The protein below binds the small molecule below.
Small molecule (SMILES): CC(=O)N[C@@H]1[C@@H](O)[C@H](O)[C@@H](CO)O[C@H]1O

Sequence of chain 1.C:
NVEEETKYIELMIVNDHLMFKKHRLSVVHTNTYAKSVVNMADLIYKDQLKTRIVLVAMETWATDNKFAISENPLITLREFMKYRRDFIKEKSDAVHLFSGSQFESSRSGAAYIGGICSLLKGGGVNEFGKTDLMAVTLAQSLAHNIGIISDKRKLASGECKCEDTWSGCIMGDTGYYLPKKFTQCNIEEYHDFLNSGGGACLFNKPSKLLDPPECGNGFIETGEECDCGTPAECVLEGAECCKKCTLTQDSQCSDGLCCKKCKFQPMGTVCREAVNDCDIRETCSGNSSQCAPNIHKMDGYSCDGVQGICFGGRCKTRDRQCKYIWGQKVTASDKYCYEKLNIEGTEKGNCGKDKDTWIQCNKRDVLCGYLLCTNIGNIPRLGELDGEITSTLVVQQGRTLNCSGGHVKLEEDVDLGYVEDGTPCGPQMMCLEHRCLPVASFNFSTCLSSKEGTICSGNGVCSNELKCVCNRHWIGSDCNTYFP

Binding-site contacts:
Ligand atom C7 contacts residue SER441 of chain 1.C at 3.9 Å.
Ligand atom O5 contacts residue ASN443 of chain 1.C at 2.3 Å (h-bond).
Ligand atom C3 contacts residue ASN443 of chain 1.C at 3.9 Å.
Ligand atom C2 contacts residue ASN443 of chain 1.C at 2.6 Å.
Ligand atom O7 contacts residue ASN443 of chain 1.C at 4.1 Å.
Ligand atom N2 contacts residue PHE442 of chain 1.C at 4.2 Å.
Ligand atom C8 contacts residue SER441 of chain 1.C at 3.3 Å.
Ligand atom O7 contacts residue PHE442 of chain 1.C at 2.9 Å (h-bond).
Ligand atom C2 contacts residue PHE442 of chain 1.C at 4.1 Å (hydrophobic).
Ligand atom C8 contacts residue PHE442 of chain 1.C at 3.5 Å (hydrophobic).
Ligand atom N2 contacts residue ASN443 of chain 1.C at 3.0 Å (h-bond).
Ligand atom C7 contacts residue PHE442 of chain 1.C at 3.6 Å (hydrophobic).
Ligand atom N2 contacts residue SER441 of chain 1.C at 4.5 Å.
Ligand atom C7 contacts residue ASN443 of chain 1.C at 3.8 Å.
Ligand atom C4 contacts residue ASN443 of chain 1.C at 4.3 Å.
Ligand atom C8 contacts residue LEU432 of chain 1.C at 4.3 Å (hydrophobic).
Ligand atom O7 contacts residue SER441 of chain 1.C at 4.4 Å.
Ligand atom C1 contacts residue PHE442 of chain 1.C at 4.4 Å (hydrophobic).
Ligand atom C5 contacts residue ASN443 of chain 1.C at 3.6 Å.
Ligand atom C1 contacts residue ASN443 of chain 1.C at 1.4 Å.